Binding-site contacts:
Ligand atom O5 contacts residue ASN312 of chain 2.A at 3.9 Å.
Ligand atom C8 contacts residue ASN312 of chain 2.A at 3.6 Å.
Ligand atom C3 contacts residue ASN312 of chain 2.A at 3.6 Å.
Ligand atom O2 contacts residue ARG313 of chain 2.A at 3.3 Å.
Ligand atom O6 contacts residue GLY373 of chain 2.A at 2.8 Å (h-bond).
Ligand atom N2 contacts residue ASN119 of chain 2.B at 2.9 Å (h-bond).
Ligand atom C6 contacts residue GLY373 of chain 2.A at 3.5 Å.
Ligand atom O6 contacts residue TYR372 of chain 2.A at 3.5 Å.
Ligand atom O4 contacts residue ARG313 of chain 2.A at 3.4 Å (salt-bridge).
Ligand atom C2 contacts residue ARG313 of chain 2.A at 3.8 Å.
Ligand atom C5 contacts residue GLN310 of chain 2.A at 3.9 Å.
Ligand atom O5 contacts residue VAL311 of chain 2.A at 3.7 Å.
Ligand atom O6 contacts residue VAL311 of chain 2.A at 3.8 Å.
Ligand atom O2 contacts residue VAL311 of chain 2.A at 3.5 Å.
Ligand atom O5 contacts residue TYR372 of chain 2.A at 3.9 Å.
Ligand atom O2 contacts residue ASN312 of chain 2.A at 3.9 Å.
Ligand atom O3 contacts residue VAL311 of chain 2.A at 3.9 Å.
Ligand atom C6 contacts residue GLN310 of chain 2.A at 3.5 Å.
Ligand atom C1 contacts residue ASN119 of chain 2.B at 1.5 Å.
Ligand atom C6 contacts residue VAL311 of chain 2.A at 3.8 Å (hydrophobic).
Ligand atom O7 contacts residue ASN119 of chain 2.B at 3.1 Å (h-bond).
Ligand atom O2 contacts residue GLN310 of chain 2.A at 2.7 Å (h-bond).
Ligand atom C2 contacts residue GLN310 of chain 2.A at 3.6 Å.
Ligand atom O3 contacts residue ASN312 of chain 2.A at 2.9 Å (h-bond).
Ligand atom C7 contacts residue ASN119 of chain 2.B at 3.3 Å.
Ligand atom O5 contacts residue THR374 of chain 2.A at 3.5 Å.
Ligand atom O4 contacts residue ASN312 of chain 2.A at 3.6 Å (h-bond).
Ligand atom C5 contacts residue ASN119 of chain 2.B at 3.7 Å.
Ligand atom O6 contacts residue THR374 of chain 2.A at 3.7 Å.
Ligand atom O3 contacts residue GLN310 of chain 2.A at 3.6 Å.
Ligand atom C2 contacts residue ASN119 of chain 2.B at 2.3 Å.
Ligand atom O4 contacts residue GLN310 of chain 2.A at 3.8 Å.
Ligand atom C3 contacts residue GLN310 of chain 2.A at 3.5 Å.
Ligand atom C6 contacts residue TYR372 of chain 2.A at 3.5 Å (hydrophobic).
Ligand atom C3 contacts residue ASN119 of chain 2.B at 3.7 Å.
Ligand atom O5 contacts residue ASN119 of chain 2.B at 2.4 Å (h-bond).
Ligand atom O4 contacts residue ARG313 of chain 2.A at 3.3 Å (salt-bridge).
Ligand atom O5 contacts residue GLY373 of chain 2.A at 3.4 Å.
Ligand atom C4 contacts residue GLN310 of chain 2.A at 3.3 Å.
Ligand atom O3 contacts residue GLN310 of chain 2.A at 3.2 Å (h-bond).

Sequence of chain 2.B:
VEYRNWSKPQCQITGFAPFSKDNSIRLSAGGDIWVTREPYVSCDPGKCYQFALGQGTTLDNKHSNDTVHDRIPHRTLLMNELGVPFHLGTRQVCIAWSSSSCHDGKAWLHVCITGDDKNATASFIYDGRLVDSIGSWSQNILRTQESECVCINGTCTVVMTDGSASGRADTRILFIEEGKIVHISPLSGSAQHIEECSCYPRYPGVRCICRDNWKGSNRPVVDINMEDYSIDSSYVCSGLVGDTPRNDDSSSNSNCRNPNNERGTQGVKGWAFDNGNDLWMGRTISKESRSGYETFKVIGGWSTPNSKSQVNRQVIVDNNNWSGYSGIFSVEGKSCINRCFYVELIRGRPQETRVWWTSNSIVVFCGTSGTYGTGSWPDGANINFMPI

Sequence of chain 2.A:
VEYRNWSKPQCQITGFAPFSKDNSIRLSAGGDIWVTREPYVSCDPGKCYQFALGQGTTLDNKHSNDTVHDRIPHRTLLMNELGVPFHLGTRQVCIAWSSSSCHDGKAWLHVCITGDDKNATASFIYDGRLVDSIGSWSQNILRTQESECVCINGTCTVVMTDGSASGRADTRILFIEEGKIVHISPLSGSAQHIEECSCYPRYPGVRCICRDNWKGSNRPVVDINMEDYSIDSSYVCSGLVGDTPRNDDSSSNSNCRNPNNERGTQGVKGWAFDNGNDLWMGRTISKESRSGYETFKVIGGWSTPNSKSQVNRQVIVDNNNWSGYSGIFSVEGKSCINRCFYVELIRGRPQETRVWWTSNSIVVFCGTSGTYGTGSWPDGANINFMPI

This protein binds this small molecule.
Small molecule (SMILES): CC(=O)N[C@H]1[C@H](O[C@H]2[C@H](O)[C@@H](NC(C)=O)CO[C@@H]2CO)O[C@H](CO)[C@@H](O[C@@H]2O[C@H](CO)[C@@H](O)[C@H](O[C@H]3O[C@H](CO)[C@@H](O)[C@H](O)[C@@H]3O)[C@@H]2O)[C@@H]1O